This protein binds this small molecule.
Small molecule (SMILES): N[C@@H](CO)C(=O)O

Binding-site contacts:
Ligand atom OXT contacts residue TYR275 of chain 1.B at 3.3 Å (h-bond).
Ligand atom CB contacts residue SER92 of chain 1.B at 3.1 Å.
Ligand atom CB contacts residue VAL172 of chain 1.B at 4.2 Å (hydrophobic).
Ligand atom O contacts residue TYR301 of chain 1.B at 3.6 Å (h-bond).
Ligand atom OXT contacts residue ASN93 of chain 1.B at 3.3 Å (h-bond).
Ligand atom OG contacts residue ALA87 of chain 1.B at 3.1 Å (h-bond).
Ligand atom N contacts residue GLY173 of chain 1.B at 3.9 Å.
Ligand atom CA contacts residue TYR301 of chain 1.B at 3.7 Å (hydrophobic).
Ligand atom CB contacts residue GLY173 of chain 1.B at 4.1 Å.
Ligand atom OG contacts residue GLY173 of chain 1.B at 3.0 Å (h-bond).
Ligand atom CA contacts residue SER92 of chain 1.B at 3.6 Å.
Ligand atom OXT contacts residue TYR301 of chain 1.B at 2.8 Å (h-bond).
Ligand atom OG contacts residue SER92 of chain 1.B at 3.5 Å (h-bond).
Ligand atom O contacts residue LLP65 of chain 1.B at 3.0 Å (h-bond).
Ligand atom OXT contacts residue HIS94 of chain 1.B at 4.2 Å.
Ligand atom O contacts residue SER92 of chain 1.B at 3.8 Å.
Ligand atom CB contacts residue ALA87 of chain 1.B at 4.2 Å (hydrophobic).
Ligand atom C contacts residue SER92 of chain 1.B at 3.3 Å.
Ligand atom CB contacts residue GLY88 of chain 1.B at 4.1 Å.
Ligand atom N contacts residue LLP65 of chain 1.B at 3.4 Å.
Ligand atom C contacts residue LLP65 of chain 1.B at 3.9 Å.
Ligand atom N contacts residue TYR301 of chain 1.B at 3.2 Å (h-bond).
Ligand atom CB contacts residue HIS94 of chain 1.B at 4.0 Å.
Ligand atom C contacts residue TYR301 of chain 1.B at 3.1 Å (hydrophobic).
Ligand atom O contacts residue HIS94 of chain 1.B at 3.0 Å (h-bond).
Ligand atom O contacts residue ASN93 of chain 1.B at 3.1 Å (h-bond).
Ligand atom OG contacts residue VAL172 of chain 1.B at 3.4 Å.
Ligand atom C contacts residue TYR275 of chain 1.B at 4.2 Å (hydrophobic).
Ligand atom CB contacts residue TYR301 of chain 1.B at 4.4 Å (hydrophobic).
Ligand atom OG contacts residue GLY88 of chain 1.B at 4.0 Å.
Ligand atom OG contacts residue HIS94 of chain 1.B at 3.7 Å.
Ligand atom CA contacts residue GLY173 of chain 1.B at 4.0 Å.
Ligand atom OXT contacts residue SER92 of chain 1.B at 3.1 Å.
Ligand atom C contacts residue ASN93 of chain 1.B at 3.5 Å.
Ligand atom CA contacts residue HIS94 of chain 1.B at 3.5 Å.
Ligand atom C contacts residue HIS94 of chain 1.B at 3.5 Å.
Ligand atom CA contacts residue LLP65 of chain 1.B at 3.9 Å.

Sequence of chain 1.B:
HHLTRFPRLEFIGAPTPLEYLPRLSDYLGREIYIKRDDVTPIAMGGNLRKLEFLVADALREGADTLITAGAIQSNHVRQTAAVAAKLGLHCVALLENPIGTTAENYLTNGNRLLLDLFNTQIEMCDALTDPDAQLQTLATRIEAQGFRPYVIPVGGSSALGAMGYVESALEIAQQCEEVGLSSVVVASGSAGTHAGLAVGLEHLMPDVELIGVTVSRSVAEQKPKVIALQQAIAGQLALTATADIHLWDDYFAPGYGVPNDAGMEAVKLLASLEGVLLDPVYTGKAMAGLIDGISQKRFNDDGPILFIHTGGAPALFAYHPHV